A protein and the small-molecule ligand that binds it are described below.
Small molecule (SMILES): CC(=O)N[C@@H]1[C@@H](O)[C@H](O[C@@H]2O[C@H](CO[C@]3(C(=O)O)C[C@H](O)[C@@H](NC(C)=O)[C@H]([C@H](O)[C@H](O)CO)O3)[C@H](O)[C@H](O)[C@H]2O)[C@@H](CO)O[C@H]1O

Sequence of chain 43.C:
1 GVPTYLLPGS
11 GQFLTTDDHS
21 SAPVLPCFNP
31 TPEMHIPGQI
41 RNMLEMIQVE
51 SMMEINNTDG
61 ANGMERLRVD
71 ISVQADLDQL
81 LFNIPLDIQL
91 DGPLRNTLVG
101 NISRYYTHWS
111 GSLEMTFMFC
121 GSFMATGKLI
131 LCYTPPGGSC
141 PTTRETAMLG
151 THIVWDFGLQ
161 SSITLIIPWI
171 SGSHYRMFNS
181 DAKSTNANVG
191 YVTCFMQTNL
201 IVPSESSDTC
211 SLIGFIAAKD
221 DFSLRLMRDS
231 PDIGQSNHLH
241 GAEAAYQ

Binding-site contacts:
Ligand atom O1B contacts residue ARG104 of chain 43.C at 2.8 Å (salt-bridge).
Ligand atom C5 contacts residue PRO231 of chain 43.C at 3.6 Å (hydrophobic).
Ligand atom O7 contacts residue PRO274 of chain 43.A at 3.4 Å.
Ligand atom N5 contacts residue ASN275 of chain 43.A at 3.5 Å (h-bond).
Ligand atom C10 contacts residue PRO231 of chain 43.C at 3.9 Å (hydrophobic).
Ligand atom O4 contacts residue ASP91 of chain 43.C at 2.8 Å (salt-bridge).
Ligand atom C4 contacts residue ASP232 of chain 43.C at 3.5 Å.
Ligand atom O3 contacts residue GLY282 of chain 43.A at 3.4 Å.
Ligand atom C3 contacts residue ARG104 of chain 43.C at 3.9 Å.
Ligand atom C6 contacts residue PRO231 of chain 43.C at 4.0 Å (hydrophobic).
Ligand atom C3 contacts residue ARG95 of chain 43.C at 3.9 Å.
Ligand atom C4 contacts residue ASN275 of chain 43.A at 3.8 Å.
Ligand atom C4 contacts residue PRO274 of chain 43.A at 4.0 Å (hydrophobic).
Ligand atom C3 contacts residue PRO274 of chain 43.A at 3.8 Å (hydrophobic).
Ligand atom C1 contacts residue ARG104 of chain 43.C at 3.7 Å.
Ligand atom C3 contacts residue PRO274 of chain 43.A at 4.1 Å (hydrophobic).
Ligand atom C4 contacts residue PRO231 of chain 43.C at 3.4 Å (hydrophobic).
Ligand atom C11 contacts residue PRO231 of chain 43.C at 4.0 Å (hydrophobic).
Ligand atom C11 contacts residue GLY234 of chain 43.C at 3.9 Å.
Ligand atom C11 contacts residue ILE233 of chain 43.C at 3.8 Å (hydrophobic).
Ligand atom O3 contacts residue ASP91 of chain 43.C at 4.0 Å.
Ligand atom O6 contacts residue PRO274 of chain 43.A at 3.7 Å.
Ligand atom O4 contacts residue ASP232 of chain 43.C at 2.8 Å (salt-bridge).
Ligand atom C11 contacts residue ASP232 of chain 43.C at 3.8 Å.
Ligand atom O6 contacts residue ASP91 of chain 43.C at 3.3 Å.
Ligand atom O10 contacts residue ARG270 of chain 43.A at 4.0 Å.
Ligand atom O7 contacts residue SER180 of chain 43.C at 3.7 Å.
Ligand atom O4 contacts residue PRO231 of chain 43.C at 3.8 Å.
Ligand atom C3 contacts residue ASP232 of chain 43.C at 4.1 Å.
Ligand atom C5 contacts residue ASN275 of chain 43.A at 3.5 Å.
Ligand atom C5 contacts residue PRO274 of chain 43.A at 3.9 Å (hydrophobic).
Ligand atom O4 contacts residue ARG95 of chain 43.C at 3.6 Å.
Ligand atom C4 contacts residue ARG104 of chain 43.C at 4.0 Å.
Ligand atom O3 contacts residue PRO274 of chain 43.A at 3.9 Å.
Ligand atom C6 contacts residue ASP91 of chain 43.C at 3.9 Å.
Ligand atom C4 contacts residue ASP91 of chain 43.C at 3.3 Å.
Ligand atom O10 contacts residue ASN275 of chain 43.A at 2.9 Å (h-bond).
Ligand atom N5 contacts residue PRO231 of chain 43.C at 2.9 Å (h-bond).
Ligand atom C10 contacts residue ASN275 of chain 43.A at 3.2 Å.
Ligand atom O4 contacts residue ASN275 of chain 43.A at 3.0 Å (h-bond).

Sequence of chain 43.A:
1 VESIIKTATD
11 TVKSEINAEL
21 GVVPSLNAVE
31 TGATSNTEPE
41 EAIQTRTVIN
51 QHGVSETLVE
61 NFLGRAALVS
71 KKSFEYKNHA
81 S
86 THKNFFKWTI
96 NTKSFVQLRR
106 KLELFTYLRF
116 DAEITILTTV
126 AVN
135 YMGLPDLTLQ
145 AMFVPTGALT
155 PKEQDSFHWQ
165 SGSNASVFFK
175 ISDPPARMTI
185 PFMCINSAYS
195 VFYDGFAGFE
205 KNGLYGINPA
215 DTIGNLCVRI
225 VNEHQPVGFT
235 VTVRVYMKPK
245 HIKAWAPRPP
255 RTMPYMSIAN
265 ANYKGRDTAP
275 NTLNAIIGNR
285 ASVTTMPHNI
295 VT